Sequence of chain 1.D:
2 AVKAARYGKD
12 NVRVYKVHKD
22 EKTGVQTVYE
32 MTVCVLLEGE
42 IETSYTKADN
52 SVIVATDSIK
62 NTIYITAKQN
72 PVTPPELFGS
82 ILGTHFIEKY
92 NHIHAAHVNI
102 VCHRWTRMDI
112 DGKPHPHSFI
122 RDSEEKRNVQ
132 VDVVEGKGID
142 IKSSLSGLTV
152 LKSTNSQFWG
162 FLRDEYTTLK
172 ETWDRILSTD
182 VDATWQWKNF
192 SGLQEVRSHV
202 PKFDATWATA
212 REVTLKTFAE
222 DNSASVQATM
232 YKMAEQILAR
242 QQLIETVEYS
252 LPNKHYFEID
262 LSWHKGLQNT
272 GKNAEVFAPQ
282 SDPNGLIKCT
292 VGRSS

Sequence of chain 1.C:
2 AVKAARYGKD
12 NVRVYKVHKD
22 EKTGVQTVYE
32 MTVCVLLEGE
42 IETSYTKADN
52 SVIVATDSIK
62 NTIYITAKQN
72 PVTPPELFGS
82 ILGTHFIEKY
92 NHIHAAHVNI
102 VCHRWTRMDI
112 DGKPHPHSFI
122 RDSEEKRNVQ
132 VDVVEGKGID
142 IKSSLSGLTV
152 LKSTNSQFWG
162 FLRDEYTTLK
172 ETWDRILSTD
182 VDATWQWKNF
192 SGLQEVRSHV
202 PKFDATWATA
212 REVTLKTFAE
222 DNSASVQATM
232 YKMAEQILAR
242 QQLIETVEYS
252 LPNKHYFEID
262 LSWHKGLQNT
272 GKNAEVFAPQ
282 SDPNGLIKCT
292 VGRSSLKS

Binding-site contacts:
Ligand atom O4 contacts residue ILE288 of chain 1.C at 4.4 Å.
Ligand atom N6 contacts residue ARG176 of chain 1.C at 3.4 Å (salt-bridge).
Ligand atom C5 contacts residue PHE159 of chain 1.C at 3.3 Å (hydrophobic).
Ligand atom O4 contacts residue TYR8 of chain 1.D at 4.2 Å.
Ligand atom C2 contacts residue GLN228 of chain 1.C at 4.2 Å.
Ligand atom N5 contacts residue ALA56 of chain 1.D at 3.7 Å.
Ligand atom N6 contacts residue LEU170 of chain 1.C at 4.4 Å.
Ligand atom N3 contacts residue VAL227 of chain 1.C at 4.5 Å.
Ligand atom C2 contacts residue PHE159 of chain 1.C at 3.7 Å (hydrophobic).
Ligand atom O2 contacts residue SER226 of chain 1.C at 4.0 Å.
Ligand atom O4 contacts residue THR57 of chain 1.D at 3.9 Å.
Ligand atom N1 contacts residue ASN254 of chain 1.C at 4.2 Å.
Ligand atom C6 contacts residue PHE159 of chain 1.C at 3.4 Å (hydrophobic).
Ligand atom N1 contacts residue ARG176 of chain 1.C at 2.9 Å (salt-bridge).
Ligand atom N5 contacts residue PHE159 of chain 1.C at 3.6 Å.
Ligand atom O4 contacts residue PHE159 of chain 1.C at 3.9 Å.
Ligand atom C6 contacts residue ARG176 of chain 1.C at 3.5 Å.
Ligand atom N3 contacts residue GLN228 of chain 1.C at 3.5 Å (h-bond).
Ligand atom O2 contacts residue ARG176 of chain 1.C at 3.1 Å (salt-bridge).
Ligand atom N5 contacts residue THR57 of chain 1.D at 2.8 Å (h-bond).
Ligand atom O2 contacts residue PHE159 of chain 1.C at 4.1 Å.
Ligand atom O2 contacts residue GLN228 of chain 1.C at 3.9 Å.
Ligand atom N6 contacts residue THR57 of chain 1.D at 4.0 Å.
Ligand atom C4 contacts residue THR57 of chain 1.D at 4.2 Å.
Ligand atom C4 contacts residue GLN228 of chain 1.C at 4.0 Å.
Ligand atom N3 contacts residue PHE159 of chain 1.C at 3.6 Å.
Ligand atom C4 contacts residue PHE159 of chain 1.C at 3.4 Å (hydrophobic).
Ligand atom C2 contacts residue VAL227 of chain 1.C at 3.9 Å (hydrophobic).
Ligand atom O2 contacts residue VAL227 of chain 1.C at 2.9 Å.
Ligand atom N6 contacts residue PHE159 of chain 1.C at 3.6 Å.
Ligand atom C6 contacts residue THR57 of chain 1.D at 4.3 Å.
Ligand atom N1 contacts residue PHE159 of chain 1.C at 3.9 Å.
Ligand atom C5 contacts residue THR57 of chain 1.D at 3.8 Å.
Ligand atom C2 contacts residue ARG176 of chain 1.C at 3.7 Å.
Ligand atom O4 contacts residue GLN228 of chain 1.C at 3.3 Å (h-bond).
Ligand atom O4 contacts residue ILE54 of chain 1.D at 3.7 Å.

This protein binds this small molecule.
Small molecule (SMILES): Nc1[nH]c(=O)[nH]c(=O)c1N